Sequence of chain 9.A:
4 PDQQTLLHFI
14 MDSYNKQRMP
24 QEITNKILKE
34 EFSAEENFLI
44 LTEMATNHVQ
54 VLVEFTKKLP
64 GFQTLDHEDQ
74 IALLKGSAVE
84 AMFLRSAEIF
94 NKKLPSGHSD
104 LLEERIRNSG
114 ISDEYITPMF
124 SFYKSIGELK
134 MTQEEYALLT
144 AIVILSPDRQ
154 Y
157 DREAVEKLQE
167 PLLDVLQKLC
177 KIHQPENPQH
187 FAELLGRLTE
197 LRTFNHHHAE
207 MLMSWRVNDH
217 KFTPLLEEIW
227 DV

A small-molecule ligand and the protein it binds are described below.
Small molecule (SMILES): CC(C)c1onc(-c2c(Cl)cccc2Cl)c1COc1ccc(-c2ccc3nc(C(=O)O)ccc3c2)cc1

Binding-site contacts:
Ligand atom C27 contacts residue ARG88 of chain 9.A at 3.6 Å.
Ligand atom O5 contacts residue HIS204 of chain 9.A at 3.6 Å.
Ligand atom N6 contacts residue TRP211 of chain 9.A at 3.6 Å.
Ligand atom C12 contacts residue ALA48 of chain 9.A at 3.7 Å (hydrophobic).
Ligand atom C18 contacts residue HIS51 of chain 9.A at 3.7 Å.
Ligand atom C1 contacts residue THR45 of chain 9.A at 3.8 Å.
Ligand atom C25 contacts residue ILE92 of chain 9.A at 3.3 Å (hydrophobic).
Ligand atom O5 contacts residue TRP211 of chain 9.A at 3.2 Å.
Ligand atom O28 contacts residue LEU97 of chain 9.A at 3.4 Å.
Ligand atom CL37 contacts residue MET85 of chain 9.A at 3.6 Å.
Ligand atom C22 contacts residue MET22 of chain 9.A at 3.7 Å (hydrophobic).
Ligand atom C24 contacts residue ILE92 of chain 9.A at 3.6 Å (hydrophobic).
Ligand atom C20 contacts residue ILE92 of chain 9.A at 3.5 Å (hydrophobic).
Ligand atom CL32 contacts residue ILE114 of chain 9.A at 3.8 Å.
Ligand atom C1 contacts residue TRP226 of chain 9.A at 3.7 Å (hydrophobic).
Ligand atom C2 contacts residue LEU44 of chain 9.A at 3.8 Å (hydrophobic).
Ligand atom C19 contacts residue ARG88 of chain 9.A at 3.6 Å.
Ligand atom N21 contacts residue MET22 of chain 9.A at 3.3 Å.
Ligand atom C33 contacts residue MET122 of chain 9.A at 3.9 Å (hydrophobic).
Ligand atom C24 contacts residue THR27 of chain 9.A at 3.8 Å.
Ligand atom C9 contacts residue LEU44 of chain 9.A at 3.5 Å (hydrophobic).
Ligand atom C34 contacts residue TYR126 of chain 9.A at 3.4 Å (hydrophobic).
Ligand atom C34 contacts residue SER89 of chain 9.A at 3.8 Å.
Ligand atom C20 contacts residue MET22 of chain 9.A at 3.7 Å (hydrophobic).
Ligand atom O28 contacts residue SER99 of chain 9.A at 2.8 Å (h-bond).
Ligand atom O29 contacts residue ARG88 of chain 9.A at 2.9 Å (salt-bridge).
Ligand atom C3 contacts residue TRP211 of chain 9.A at 3.8 Å (hydrophobic).
Ligand atom C2 contacts residue THR45 of chain 9.A at 3.7 Å.
Ligand atom C26 contacts residue ILE92 of chain 9.A at 3.6 Å (hydrophobic).
Ligand atom C27 contacts residue LEU97 of chain 9.A at 3.5 Å (hydrophobic).
Ligand atom C19 contacts residue HIS51 of chain 9.A at 3.8 Å.
Ligand atom C23 contacts residue SER99 of chain 9.A at 3.6 Å.
Ligand atom C3 contacts residue THR45 of chain 9.A at 3.5 Å.
Ligand atom C3 contacts residue PHE41 of chain 9.A at 3.5 Å (hydrophobic).
Ligand atom C35 contacts residue PHE86 of chain 9.A at 3.4 Å (hydrophobic).
Ligand atom C33 contacts residue TYR126 of chain 9.A at 3.5 Å (hydrophobic).
Ligand atom CL37 contacts residue HIS204 of chain 9.A at 3.5 Å.
Ligand atom C34 contacts residue PHE86 of chain 9.A at 3.6 Å (hydrophobic).
Ligand atom C23 contacts residue THR27 of chain 9.A at 3.3 Å.
Ligand atom N6 contacts residue HIS204 of chain 9.A at 3.0 Å (h-bond).